Sequence of chain 1.A:
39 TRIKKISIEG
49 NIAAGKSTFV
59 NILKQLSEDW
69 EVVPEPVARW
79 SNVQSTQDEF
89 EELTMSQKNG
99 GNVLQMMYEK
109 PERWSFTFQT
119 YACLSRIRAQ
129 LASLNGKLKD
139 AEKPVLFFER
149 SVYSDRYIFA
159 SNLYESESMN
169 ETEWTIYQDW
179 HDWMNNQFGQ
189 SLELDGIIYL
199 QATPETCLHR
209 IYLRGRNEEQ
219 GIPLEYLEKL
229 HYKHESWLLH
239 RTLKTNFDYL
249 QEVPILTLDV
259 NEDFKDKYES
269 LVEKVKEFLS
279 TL

A small-molecule ligand and the protein it binds are described below.
Small molecule (SMILES): Nc1ccn([C@@H]2CS[C@H](CO)O2)c(=O)n1

Binding-site contacts:
Ligand atom C6 contacts residue TYR106 of chain 1.A at 3.3 Å (hydrophobic).
Ligand atom C5 contacts residue GLU73 of chain 1.A at 3.8 Å.
Ligand atom C3 contacts residue GLN117 of chain 1.A at 3.6 Å.
Ligand atom N3 contacts residue GLN117 of chain 1.A at 2.8 Å (h-bond).
Ligand atom C7 contacts residue ARG148 of chain 1.A at 3.7 Å.
Ligand atom C3 contacts residue PHE157 of chain 1.A at 3.4 Å (hydrophobic).
Ligand atom O2 contacts residue ILE50 of chain 1.A at 3.7 Å.
Ligand atom C8 contacts residue ARG148 of chain 1.A at 3.6 Å.
Ligand atom O1 contacts residue MET105 of chain 1.A at 3.6 Å.
Ligand atom N3 contacts residue PHE157 of chain 1.A at 3.6 Å.
Ligand atom O2 contacts residue PHE157 of chain 1.A at 4.0 Å.
Ligand atom C5 contacts residue ARG124 of chain 1.A at 3.8 Å.
Ligand atom O1 contacts residue GLN117 of chain 1.A at 3.5 Å (h-bond).
Ligand atom N2 contacts residue PHE116 of chain 1.A at 3.5 Å.
Ligand atom N2 contacts residue PHE157 of chain 1.A at 3.2 Å.
Ligand atom O1 contacts residue PHE116 of chain 1.A at 3.6 Å.
Ligand atom C1 contacts residue PHE157 of chain 1.A at 3.2 Å (hydrophobic).
Ligand atom C5 contacts residue PHE157 of chain 1.A at 3.7 Å (hydrophobic).
Ligand atom N3 contacts residue ALA120 of chain 1.A at 3.9 Å.
Ligand atom C1 contacts residue PHE116 of chain 1.A at 3.6 Å (hydrophobic).
Ligand atom N2 contacts residue GLN117 of chain 1.A at 2.9 Å (h-bond).
Ligand atom C1 contacts residue GLN117 of chain 1.A at 3.6 Å.
Ligand atom N1 contacts residue PHE157 of chain 1.A at 3.5 Å.
Ligand atom C7 contacts residue TRP78 of chain 1.A at 3.9 Å (hydrophobic).
Ligand atom C6 contacts residue LEU102 of chain 1.A at 3.5 Å (hydrophobic).
Ligand atom O3 contacts residue GLU73 of chain 1.A at 3.6 Å.
Ligand atom C5 contacts residue ASP153 of chain 1.A at 3.7 Å.
Ligand atom C7 contacts residue GLU73 of chain 1.A at 3.9 Å.
Ligand atom C7 contacts residue PHE157 of chain 1.A at 4.0 Å (hydrophobic).
Ligand atom C3 contacts residue ASP153 of chain 1.A at 3.7 Å.
Ligand atom O1 contacts residue PHE157 of chain 1.A at 3.4 Å.
Ligand atom C8 contacts residue GLU73 of chain 1.A at 3.4 Å.
Ligand atom O2 contacts residue ARG148 of chain 1.A at 3.6 Å (salt-bridge).
Ligand atom S1 contacts residue TRP78 of chain 1.A at 3.6 Å.
Ligand atom N3 contacts residue ASP153 of chain 1.A at 2.9 Å (salt-bridge).
Ligand atom S1 contacts residue LEU102 of chain 1.A at 3.6 Å.
Ligand atom O3 contacts residue ARG148 of chain 1.A at 2.9 Å (salt-bridge).
Ligand atom C4 contacts residue PHE157 of chain 1.A at 3.7 Å (hydrophobic).
Ligand atom C6 contacts residue PHE116 of chain 1.A at 4.0 Å (hydrophobic).
Ligand atom O3 contacts residue ILE50 of chain 1.A at 3.6 Å.